Binding-site contacts:
Ligand atom CAM contacts residue MTA1 of chain 2.D at 4.0 Å.
Ligand atom C2 contacts residue THR161 of chain 2.A at 3.2 Å.
Ligand atom C8 contacts residue MTA1 of chain 2.D at 4.2 Å.
Ligand atom N3 contacts residue PHE74 of chain 2.A at 4.2 Å.
Ligand atom C8 contacts residue ASN122 of chain 2.A at 3.6 Å.
Ligand atom C5 contacts residue ALA162 of chain 2.A at 3.6 Å (hydrophobic).
Ligand atom C6 contacts residue PHE74 of chain 2.A at 4.3 Å (hydrophobic).
Ligand atom N6 contacts residue THR161 of chain 2.A at 3.7 Å.
Ligand atom C6 contacts residue THR161 of chain 2.A at 3.5 Å.
Ligand atom OAL contacts residue MTA1 of chain 2.D at 3.9 Å.
Ligand atom N3 contacts residue ALA162 of chain 2.A at 4.0 Å.
Ligand atom N3 contacts residue THR161 of chain 2.A at 4.1 Å.
Ligand atom C6 contacts residue ALA162 of chain 2.A at 3.5 Å (hydrophobic).
Ligand atom N7 contacts residue TYR75 of chain 2.A at 4.2 Å.
Ligand atom CAN contacts residue MTA1 of chain 2.D at 3.6 Å.
Ligand atom N1 contacts residue THR161 of chain 2.A at 2.5 Å (h-bond).
Ligand atom C8 contacts residue ASP45 of chain 2.A at 3.6 Å.
Ligand atom C4 contacts residue ALA162 of chain 2.A at 3.9 Å (hydrophobic).
Ligand atom N9 contacts residue ASP45 of chain 2.A at 4.0 Å.
Ligand atom C2 contacts residue PHE74 of chain 2.A at 3.4 Å (hydrophobic).
Ligand atom N7 contacts residue ASP45 of chain 2.A at 3.8 Å.
Ligand atom N1 contacts residue PHE74 of chain 2.A at 3.5 Å.
Ligand atom N6 contacts residue TYR75 of chain 2.A at 3.4 Å (h-bond).
Ligand atom N1 contacts residue ALA162 of chain 2.A at 3.7 Å.
Ligand atom CAN contacts residue ARG148 of chain 3.A at 4.1 Å.
Ligand atom C4 contacts residue ASP45 of chain 2.A at 3.8 Å.
Ligand atom N7 contacts residue ALA162 of chain 2.A at 4.2 Å.
Ligand atom C6 contacts residue ASN122 of chain 2.A at 3.8 Å.
Ligand atom N6 contacts residue ASN122 of chain 2.A at 2.8 Å (h-bond).
Ligand atom N7 contacts residue ASN122 of chain 2.A at 2.8 Å (h-bond).
Ligand atom N3 contacts residue ASP45 of chain 2.A at 4.2 Å.
Ligand atom N6 contacts residue SER158 of chain 2.A at 3.2 Å (h-bond).
Ligand atom CAO contacts residue ILE187 of chain 3.A at 4.0 Å (hydrophobic).
Ligand atom C2 contacts residue ALA162 of chain 2.A at 3.9 Å (hydrophobic).
Ligand atom C6 contacts residue SER158 of chain 2.A at 4.2 Å.
Ligand atom N1 contacts residue SER158 of chain 2.A at 4.3 Å.
Ligand atom C5 contacts residue ASN122 of chain 2.A at 3.6 Å.
Ligand atom N6 contacts residue ALA162 of chain 2.A at 3.9 Å.
Ligand atom CAP contacts residue MTA1 of chain 2.D at 3.9 Å.
Ligand atom C5 contacts residue ASP45 of chain 2.A at 3.9 Å.

Sequence of chain 2.A:
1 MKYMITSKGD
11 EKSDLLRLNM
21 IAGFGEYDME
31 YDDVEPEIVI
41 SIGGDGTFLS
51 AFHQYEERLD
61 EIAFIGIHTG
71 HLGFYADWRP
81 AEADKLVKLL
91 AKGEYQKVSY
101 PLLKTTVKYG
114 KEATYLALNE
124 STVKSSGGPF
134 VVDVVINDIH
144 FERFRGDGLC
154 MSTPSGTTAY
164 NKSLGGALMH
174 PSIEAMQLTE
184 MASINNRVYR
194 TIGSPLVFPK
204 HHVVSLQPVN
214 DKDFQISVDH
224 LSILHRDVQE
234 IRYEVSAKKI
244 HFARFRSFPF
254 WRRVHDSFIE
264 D

The protein below binds the small molecule below.
Small molecule (SMILES): Nc1ncnc2c1ncn2[C@@H]1CCCCO1

Sequence of chain 3.A:
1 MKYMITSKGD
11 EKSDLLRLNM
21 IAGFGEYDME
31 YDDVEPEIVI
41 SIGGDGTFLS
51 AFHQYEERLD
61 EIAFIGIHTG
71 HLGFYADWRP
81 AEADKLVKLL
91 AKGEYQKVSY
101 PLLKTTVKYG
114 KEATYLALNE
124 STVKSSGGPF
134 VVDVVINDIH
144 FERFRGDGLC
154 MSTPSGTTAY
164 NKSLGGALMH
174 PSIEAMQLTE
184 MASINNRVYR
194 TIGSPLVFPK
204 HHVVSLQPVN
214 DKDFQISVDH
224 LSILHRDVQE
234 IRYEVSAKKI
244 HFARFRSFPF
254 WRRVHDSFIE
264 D